Binding-site contacts:
Ligand atom C3 contacts residue GLY1 of chain 1.E at 4.0 Å.
Ligand atom C3 contacts residue TYR78 of chain 1.E at 3.8 Å (hydrophobic).
Ligand atom O1 contacts residue TYR78 of chain 1.E at 3.3 Å (h-bond).
Ligand atom O4 contacts residue ASP125 of chain 1.E at 2.8 Å (salt-bridge).
Ligand atom O6 contacts residue TYR122 of chain 1.E at 3.0 Å (h-bond).
Ligand atom O6 contacts residue VAL80 of chain 1.E at 4.0 Å.
Ligand atom O5 contacts residue TYR122 of chain 1.E at 3.0 Å (h-bond).
Ligand atom C7 contacts residue TYR122 of chain 1.E at 3.6 Å (hydrophobic).
Ligand atom C6 contacts residue VAL80 of chain 1.E at 4.1 Å (hydrophobic).
Ligand atom O3 contacts residue GLY1 of chain 1.E at 2.9 Å (h-bond).
Ligand atom O1 contacts residue TYR122 of chain 1.E at 4.2 Å.
Ligand atom C4 contacts residue ASP125 of chain 1.E at 3.4 Å.
Ligand atom C6 contacts residue TRP123 of chain 1.E at 3.8 Å (hydrophobic).
Ligand atom O6 contacts residue TRP123 of chain 1.E at 2.7 Å (h-bond).
Ligand atom O6 contacts residue GLY121 of chain 1.E at 3.9 Å.
Ligand atom C6 contacts residue TYR122 of chain 1.E at 3.9 Å (hydrophobic).
Ligand atom O6 contacts residue ASP125 of chain 1.E at 3.1 Å (salt-bridge).
Ligand atom C1 contacts residue TYR122 of chain 1.E at 3.6 Å (hydrophobic).
Ligand atom C5 contacts residue TYR78 of chain 1.E at 3.9 Å (hydrophobic).
Ligand atom C6 contacts residue ASP125 of chain 1.E at 3.2 Å.
Ligand atom O4 contacts residue GLY121 of chain 1.E at 3.6 Å.
Ligand atom C6 contacts residue TYR78 of chain 1.E at 3.9 Å (hydrophobic).
Ligand atom O4 contacts residue GLY1 of chain 1.E at 3.1 Å (h-bond).
Ligand atom O5 contacts residue GLY121 of chain 1.E at 4.0 Å.
Ligand atom C7 contacts residue TYR78 of chain 1.E at 3.5 Å (hydrophobic).
Ligand atom C4 contacts residue TYR78 of chain 1.E at 3.9 Å (hydrophobic).
Ligand atom C2 contacts residue GLY1 of chain 1.E at 4.4 Å.
Ligand atom C2 contacts residue PHE47 of chain 1.E at 4.2 Å (hydrophobic).
Ligand atom C5 contacts residue ASP125 of chain 1.E at 3.8 Å.
Ligand atom O4 contacts residue TYR122 of chain 1.E at 4.2 Å.
Ligand atom C4 contacts residue GLY1 of chain 1.E at 4.0 Å.
Ligand atom C5 contacts residue TYR122 of chain 1.E at 4.0 Å (hydrophobic).

Sequence of chain 1.E:
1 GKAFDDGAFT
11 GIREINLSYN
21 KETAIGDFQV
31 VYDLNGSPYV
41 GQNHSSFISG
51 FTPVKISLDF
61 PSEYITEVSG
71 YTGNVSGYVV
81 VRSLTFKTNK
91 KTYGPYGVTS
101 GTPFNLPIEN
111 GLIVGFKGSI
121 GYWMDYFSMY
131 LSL

This protein binds this small molecule.
Small molecule (SMILES): CO[C@H]1O[C@H](CO)[C@H](O)[C@H](O)[C@H]1O